Sequence of chain 1.E:
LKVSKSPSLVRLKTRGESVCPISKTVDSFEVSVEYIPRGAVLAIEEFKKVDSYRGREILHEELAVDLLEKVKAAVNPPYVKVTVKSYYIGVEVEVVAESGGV

Binding-site contacts:
Ligand atom N9 contacts residue ILE23 of chain 1.E at 3.7 Å.
Ligand atom C77 contacts residue ASP28 of chain 1.E at 3.6 Å.
Ligand atom C6 contacts residue HIS62 of chain 1.E at 4.1 Å.
Ligand atom N77 contacts residue ASP28 of chain 1.E at 2.7 Å (salt-bridge).
Ligand atom N77 contacts residue CYS21 of chain 1.E at 2.5 Å (h-bond).
Ligand atom N9 contacts residue TYR90 of chain 1.E at 4.0 Å.
Ligand atom N3 contacts residue ALA44 of chain 1.F at 3.8 Å.
Ligand atom C6 contacts residue GLU63 of chain 1.E at 3.6 Å.
Ligand atom O6 contacts residue LEU61 of chain 1.E at 3.6 Å.
Ligand atom N3 contacts residue LEU2 of chain 1.F at 3.9 Å.
Ligand atom O6 contacts residue HIS62 of chain 1.E at 3.0 Å (h-bond).
Ligand atom C6 contacts residue ILE45 of chain 1.F at 4.1 Å (hydrophobic).
Ligand atom N2 contacts residue LEU43 of chain 1.F at 2.9 Å (h-bond).
Ligand atom C2 contacts residue LEU2 of chain 1.F at 4.1 Å (hydrophobic).
Ligand atom C5 contacts residue ILE45 of chain 1.F at 3.9 Å (hydrophobic).
Ligand atom C6 contacts residue LEU61 of chain 1.E at 3.4 Å (hydrophobic).
Ligand atom C8 contacts residue CYS21 of chain 1.E at 3.1 Å (hydrophobic).
Ligand atom N9 contacts residue GLU46 of chain 1.F at 2.9 Å (salt-bridge).
Ligand atom N3 contacts residue ILE45 of chain 1.F at 3.3 Å (h-bond).
Ligand atom C77 contacts residue CYS21 of chain 1.E at 1.7 Å (hydrophobic).
Ligand atom C8 contacts residue GLU46 of chain 1.F at 3.5 Å.
Ligand atom N2 contacts residue GLU63 of chain 1.E at 3.1 Å (salt-bridge).
Ligand atom N2 contacts residue ALA44 of chain 1.F at 3.7 Å.
Ligand atom C2 contacts residue GLU63 of chain 1.E at 3.6 Å.
Ligand atom O6 contacts residue GLU63 of chain 1.E at 3.6 Å (salt-bridge).
Ligand atom C5 contacts residue LEU61 of chain 1.E at 3.6 Å (hydrophobic).
Ligand atom N1 contacts residue GLU63 of chain 1.E at 2.7 Å (salt-bridge).
Ligand atom C7 contacts residue ILE23 of chain 1.E at 4.0 Å (hydrophobic).
Ligand atom C5 contacts residue CYS21 of chain 1.E at 4.1 Å (hydrophobic).
Ligand atom C2 contacts residue LEU43 of chain 1.F at 4.1 Å (hydrophobic).
Ligand atom C7 contacts residue CYS21 of chain 1.E at 2.8 Å (hydrophobic).
Ligand atom C4 contacts residue GLU46 of chain 1.F at 4.0 Å.
Ligand atom C4 contacts residue ILE45 of chain 1.F at 3.7 Å (hydrophobic).
Ligand atom C2 contacts residue ILE45 of chain 1.F at 3.9 Å (hydrophobic).
Ligand atom N2 contacts residue LEU2 of chain 1.F at 3.9 Å.
Ligand atom N2 contacts residue ILE45 of chain 1.F at 3.9 Å.
Ligand atom C8 contacts residue TYR90 of chain 1.E at 3.3 Å (hydrophobic).
Ligand atom C7 contacts residue TYR90 of chain 1.E at 4.0 Å (hydrophobic).
Ligand atom C8 contacts residue ILE23 of chain 1.E at 3.5 Å (hydrophobic).
Ligand atom N1 contacts residue LEU61 of chain 1.E at 3.8 Å.

This protein binds this small molecule.
Small molecule (SMILES): [H]/N=C\c1c[nH]c2nc(N)[nH]c(=O)c12

Sequence of chain 1.F:
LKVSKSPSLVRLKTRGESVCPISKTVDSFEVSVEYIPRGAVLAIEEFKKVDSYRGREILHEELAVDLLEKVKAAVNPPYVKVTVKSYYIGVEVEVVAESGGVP